Binding-site contacts:
Ligand atom OP3 contacts residue LYS71 of chain 1.A at 2.7 Å (salt-bridge).
Ligand atom C5' contacts residue GLY63 of chain 1.A at 3.4 Å.
Ligand atom OP2 contacts residue ARG67 of chain 1.A at 3.4 Å.
Ligand atom OP1 contacts residue ARG67 of chain 1.A at 3.5 Å (salt-bridge).
Ligand atom OP1 contacts residue GLY65 of chain 1.A at 2.8 Å (h-bond).
Ligand atom OP1 contacts residue GLY63 of chain 1.A at 2.7 Å (h-bond).
Ligand atom P contacts residue ARG34 of chain 1.A at 3.7 Å.
Ligand atom O4' contacts residue ARG34 of chain 1.A at 3.7 Å.
Ligand atom OP2 contacts residue GLY65 of chain 1.A at 3.8 Å.
Ligand atom OP1 contacts residue MET68 of chain 1.A at 2.9 Å (h-bond).
Ligand atom OP1 contacts residue LYS66 of chain 1.A at 3.7 Å.
Ligand atom C8 contacts residue ARG34 of chain 1.A at 3.7 Å.
Ligand atom OP1 contacts residue NA1 of chain 1.H at 3.2 Å (h-bond).
Ligand atom C4' contacts residue GLY63 of chain 1.A at 3.4 Å.
Ligand atom OP2 contacts residue ARG34 of chain 1.A at 2.6 Å (salt-bridge).
Ligand atom O3' contacts residue GLY63 of chain 1.A at 3.5 Å.
Ligand atom OP1 contacts residue PRO62 of chain 1.A at 3.4 Å.
Ligand atom OP1 contacts residue LYS71 of chain 1.A at 3.8 Å.
Ligand atom N1 contacts residue TRP33 of chain 1.A at 3.6 Å.
Ligand atom P contacts residue ARG67 of chain 1.A at 3.8 Å.
Ligand atom C2 contacts residue TRP33 of chain 1.A at 3.4 Å (hydrophobic).
Ligand atom O5' contacts residue TYR38 of chain 1.A at 3.3 Å (h-bond).
Ligand atom N3 contacts residue TRP33 of chain 1.A at 3.5 Å (h-bond).
Ligand atom O3' contacts residue ARG67 of chain 1.A at 3.7 Å.
Ligand atom OP1 contacts residue TYR38 of chain 1.A at 2.5 Å (h-bond).
Ligand atom P contacts residue ARG67 of chain 1.A at 3.6 Å.
Ligand atom OP2 contacts residue ARG67 of chain 1.A at 3.3 Å (salt-bridge).
Ligand atom OP2 contacts residue NA1 of chain 1.H at 3.6 Å.
Ligand atom C5' contacts residue ARG34 of chain 1.A at 3.2 Å.
Ligand atom O3' contacts residue MET68 of chain 1.A at 3.6 Å.
Ligand atom P contacts residue TYR38 of chain 1.A at 3.4 Å.
Ligand atom O6 contacts residue TRP33 of chain 1.A at 3.5 Å.
Ligand atom P contacts residue GLY63 of chain 1.A at 3.7 Å.
Ligand atom C6 contacts residue TRP33 of chain 1.A at 3.8 Å (hydrophobic).
Ligand atom C4 contacts residue TRP33 of chain 1.A at 3.8 Å (hydrophobic).
Ligand atom P contacts residue LYS71 of chain 1.A at 3.7 Å.
Ligand atom OP3 contacts residue ARG67 of chain 1.A at 2.7 Å (salt-bridge).
Ligand atom N3 contacts residue GLY37 of chain 1.A at 3.6 Å.
Ligand atom C5' contacts residue GLY65 of chain 1.A at 3.8 Å.
Ligand atom OP1 contacts residue TYR26 of chain 1.A at 2.9 Å (h-bond).

This protein binds this small molecule.
Small molecule (SMILES): Nc1ccn([C@H]2C[C@H](O[P](=O)(O)OC[C@H]3O[C@@H](n4cnc5c(=O)nc(N)[nH]c54)C[C@@H]3O)[C@@H](CO[P](=O)(O)O[C@H]3C[C@H](n4ccc(N)nc4=O)O[C@@H]3CO[P](=O)(O)O[C@H]3C[C@H](n4cnc5c(=O)nc(N)[nH]c54)O[C@@H]3COP(=O)(O)O)O2)c(=O)n1

Sequence of chain 1.A:
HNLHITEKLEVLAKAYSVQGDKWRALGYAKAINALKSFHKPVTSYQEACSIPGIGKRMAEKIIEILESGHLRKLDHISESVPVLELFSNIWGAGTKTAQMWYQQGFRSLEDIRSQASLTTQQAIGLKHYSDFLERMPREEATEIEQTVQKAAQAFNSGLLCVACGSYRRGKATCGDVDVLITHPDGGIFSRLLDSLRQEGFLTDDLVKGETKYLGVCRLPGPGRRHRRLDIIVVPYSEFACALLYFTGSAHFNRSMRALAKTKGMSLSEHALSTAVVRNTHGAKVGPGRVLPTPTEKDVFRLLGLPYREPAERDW